This small molecule binds to this protein.
Small molecule (SMILES): NC[C@@H]1O[C@H](O[C@H]2[C@@H](O)[C@H](O[C@@H]3[C@@H](O)[C@H](N)C[C@H](N)[C@H]3O[C@H]3O[C@H](CO)[C@@H](O)[C@H](O)[C@H]3N)O[C@@H]2CO)[C@H](N)[C@@H](O)[C@@H]1O

Sequence of chain 1.A:
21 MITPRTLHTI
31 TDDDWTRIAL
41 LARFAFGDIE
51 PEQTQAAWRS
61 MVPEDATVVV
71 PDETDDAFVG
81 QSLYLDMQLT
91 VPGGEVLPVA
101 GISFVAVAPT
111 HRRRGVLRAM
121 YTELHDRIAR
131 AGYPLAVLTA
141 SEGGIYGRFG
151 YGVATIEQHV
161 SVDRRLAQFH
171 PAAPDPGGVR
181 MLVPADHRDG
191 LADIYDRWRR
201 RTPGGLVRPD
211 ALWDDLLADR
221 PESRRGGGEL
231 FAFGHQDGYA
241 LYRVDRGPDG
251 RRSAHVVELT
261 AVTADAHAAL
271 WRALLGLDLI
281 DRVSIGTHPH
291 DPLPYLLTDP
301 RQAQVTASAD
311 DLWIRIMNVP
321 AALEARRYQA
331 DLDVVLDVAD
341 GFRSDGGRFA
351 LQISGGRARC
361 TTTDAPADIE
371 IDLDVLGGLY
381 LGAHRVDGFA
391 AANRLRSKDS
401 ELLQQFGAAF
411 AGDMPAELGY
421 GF

Binding-site contacts:
Ligand atom O41 contacts residue TYR420 of chain 1.A at 3.3 Å.
Ligand atom O43 contacts residue GLY421 of chain 1.A at 3.9 Å.
Ligand atom O34 contacts residue PHE422 of chain 1.A at 3.3 Å (h-bond).
Ligand atom C34 contacts residue PHE46 of chain 1.A at 3.7 Å (hydrophobic).
Ligand atom C22 contacts residue ASP311 of chain 1.A at 3.6 Å.
Ligand atom C34 contacts residue PHE104 of chain 1.A at 3.6 Å (hydrophobic).
Ligand atom C54 contacts residue THR139 of chain 1.A at 3.5 Å.
Ligand atom C51 contacts residue GLY421 of chain 1.A at 3.9 Å.
Ligand atom C64 contacts residue THR139 of chain 1.A at 2.9 Å.
Ligand atom C14 contacts residue PHE422 of chain 1.A at 3.9 Å (hydrophobic).
Ligand atom C61 contacts residue VAL257 of chain 1.A at 3.8 Å (hydrophobic).
Ligand atom O62 contacts residue ALA140 of chain 1.A at 3.6 Å (h-bond).
Ligand atom C54 contacts residue PHE422 of chain 1.A at 3.6 Å (hydrophobic).
Ligand atom C41 contacts residue GLY421 of chain 1.A at 3.5 Å.
Ligand atom C53 contacts residue PHE422 of chain 1.A at 3.6 Å (hydrophobic).
Ligand atom N24 contacts residue PHE46 of chain 1.A at 3.3 Å.
Ligand atom O44 contacts residue PHE104 of chain 1.A at 3.4 Å (h-bond).
Ligand atom C12 contacts residue ASP311 of chain 1.A at 3.6 Å.
Ligand atom C32 contacts residue GLU157 of chain 1.A at 3.7 Å.
Ligand atom O34 contacts residue SER103 of chain 1.A at 3.3 Å.
Ligand atom N12 contacts residue ASP310 of chain 1.A at 2.7 Å (salt-bridge).
Ligand atom C44 contacts residue PHE422 of chain 1.A at 3.2 Å (hydrophobic).
Ligand atom C43 contacts residue PHE422 of chain 1.A at 3.7 Å (hydrophobic).
Ligand atom C34 contacts residue PHE422 of chain 1.A at 3.7 Å (hydrophobic).
Ligand atom O44 contacts residue SER103 of chain 1.A at 3.5 Å.
Ligand atom C53 contacts residue GLY421 of chain 1.A at 3.7 Å.
Ligand atom C61 contacts residue SO41 of chain 1.H at 3.7 Å.
Ligand atom N32 contacts residue GLU157 of chain 1.A at 2.8 Å (salt-bridge).
Ligand atom N64 contacts residue SER141 of chain 1.A at 3.6 Å.
Ligand atom C44 contacts residue PHE104 of chain 1.A at 3.8 Å (hydrophobic).
Ligand atom N12 contacts residue ASP311 of chain 1.A at 3.8 Å.
Ligand atom C64 contacts residue SER141 of chain 1.A at 3.0 Å.
Ligand atom O61 contacts residue SO41 of chain 1.H at 2.3 Å (h-bond).
Ligand atom O34 contacts residue PHE104 of chain 1.A at 2.9 Å (h-bond).
Ligand atom C32 contacts residue ASP311 of chain 1.A at 3.9 Å.
Ligand atom O61 contacts residue VAL257 of chain 1.A at 3.7 Å.
Ligand atom O62 contacts residue THR139 of chain 1.A at 3.3 Å.
Ligand atom O41 contacts residue GLY421 of chain 1.A at 2.4 Å (h-bond).
Ligand atom N64 contacts residue THR139 of chain 1.A at 2.7 Å (h-bond).
Ligand atom O54 contacts residue SER141 of chain 1.A at 3.8 Å.